Sequence of chain 1.A:
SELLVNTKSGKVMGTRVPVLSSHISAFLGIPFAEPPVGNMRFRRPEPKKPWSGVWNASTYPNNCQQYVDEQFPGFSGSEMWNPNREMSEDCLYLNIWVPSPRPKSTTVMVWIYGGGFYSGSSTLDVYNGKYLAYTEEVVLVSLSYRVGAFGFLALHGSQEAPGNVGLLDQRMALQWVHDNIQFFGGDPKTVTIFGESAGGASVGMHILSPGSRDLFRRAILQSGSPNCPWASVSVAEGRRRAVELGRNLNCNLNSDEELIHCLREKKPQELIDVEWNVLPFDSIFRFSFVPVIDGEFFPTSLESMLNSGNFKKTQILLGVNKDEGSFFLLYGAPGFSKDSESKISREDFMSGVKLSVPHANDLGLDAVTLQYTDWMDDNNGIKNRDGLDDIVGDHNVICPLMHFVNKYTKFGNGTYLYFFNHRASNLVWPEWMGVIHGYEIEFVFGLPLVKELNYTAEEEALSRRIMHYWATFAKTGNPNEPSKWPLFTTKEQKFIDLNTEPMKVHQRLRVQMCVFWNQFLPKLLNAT

The protein below binds the small molecule below.
Small molecule (SMILES): CC(=O)N[C@@H]1[C@@H](O)[C@H](O)[C@@H](CO)O[C@H]1O

Binding-site contacts:
Ligand atom C6 contacts residue THR62 of chain 1.A at 3.9 Å.
Ligand atom O5 contacts residue ASN59 of chain 1.A at 2.4 Å (h-bond).
Ligand atom C2 contacts residue SER61 of chain 1.A at 4.4 Å.
Ligand atom N2 contacts residue ASN59 of chain 1.A at 2.9 Å (h-bond).
Ligand atom O5 contacts residue SER61 of chain 1.A at 3.9 Å.
Ligand atom C5 contacts residue ASN59 of chain 1.A at 3.7 Å.
Ligand atom C4 contacts residue ASN59 of chain 1.A at 4.2 Å.
Ligand atom C7 contacts residue ASN59 of chain 1.A at 3.8 Å.
Ligand atom C3 contacts residue ASN59 of chain 1.A at 3.8 Å.
Ligand atom C1 contacts residue ASN59 of chain 1.A at 1.4 Å.
Ligand atom C5 contacts residue SER61 of chain 1.A at 4.0 Å.
Ligand atom O7 contacts residue ASN59 of chain 1.A at 3.9 Å.
Ligand atom C2 contacts residue ASN59 of chain 1.A at 2.5 Å.
Ligand atom N2 contacts residue SER61 of chain 1.A at 4.5 Å.
Ligand atom C1 contacts residue SER61 of chain 1.A at 3.4 Å.